This protein binds this small molecule.
Small molecule (SMILES): Cc1ncc(C)n2nc(/C=C/c3nc(-c4cn[nH]c4)nn3C)nc12

Binding-site contacts:
Ligand atom C10 contacts residue GLN280 of chain 1.C at 3.5 Å.
Ligand atom C08 contacts residue PHE283 of chain 1.C at 3.4 Å (hydrophobic).
Ligand atom N15 contacts residue MET267 of chain 1.C at 3.6 Å.
Ligand atom N06 contacts residue PHE283 of chain 1.C at 3.3 Å.
Ligand atom C20 contacts residue GLY279 of chain 1.C at 3.7 Å.
Ligand atom N16 contacts residue GLY279 of chain 1.C at 3.5 Å.
Ligand atom C17 contacts residue MET267 of chain 1.C at 3.3 Å (hydrophobic).
Ligand atom C21 contacts residue PRO266 of chain 1.C at 3.6 Å (hydrophobic).
Ligand atom N22 contacts residue GLU275 of chain 1.C at 3.6 Å.
Ligand atom C13 contacts residue GLN280 of chain 1.C at 3.4 Å.
Ligand atom C13 contacts residue TYR247 of chain 1.C at 3.1 Å (hydrophobic).
Ligand atom C14 contacts residue GLY279 of chain 1.C at 3.6 Å.
Ligand atom N18 contacts residue GLY279 of chain 1.C at 3.5 Å.
Ligand atom C24 contacts residue GLU275 of chain 1.C at 3.5 Å.
Ligand atom N23 contacts residue GLU275 of chain 1.C at 3.3 Å (salt-bridge).
Ligand atom C04 contacts residue PHE283 of chain 1.C at 3.6 Å (hydrophobic).
Ligand atom N15 contacts residue GLY279 of chain 1.C at 3.5 Å (h-bond).
Ligand atom N23 contacts residue VAL276 of chain 1.C at 3.8 Å.
Ligand atom N16 contacts residue MET267 of chain 1.C at 3.4 Å.
Ligand atom C10 contacts residue ILE246 of chain 1.C at 3.5 Å (hydrophobic).
Ligand atom N07 contacts residue PHE283 of chain 1.C at 3.2 Å.
Ligand atom C14 contacts residue TYR247 of chain 1.C at 3.2 Å (hydrophobic).
Ligand atom N18 contacts residue TYR247 of chain 1.C at 2.6 Å (h-bond).
Ligand atom C14 contacts residue MET267 of chain 1.C at 3.6 Å (hydrophobic).
Ligand atom C17 contacts residue TYR247 of chain 1.C at 3.7 Å (hydrophobic).
Ligand atom N22 contacts residue PRO266 of chain 1.C at 3.5 Å.
Ligand atom C21 contacts residue MET267 of chain 1.C at 3.6 Å (hydrophobic).
Ligand atom N23 contacts residue PRO266 of chain 1.C at 3.7 Å.
Ligand atom C12 contacts residue MET267 of chain 1.C at 3.7 Å (hydrophobic).
Ligand atom N18 contacts residue MET267 of chain 1.C at 3.4 Å.
Ligand atom C05 contacts residue PHE283 of chain 1.C at 3.5 Å (hydrophobic).
Ligand atom C04 contacts residue ILE246 of chain 1.C at 3.7 Å (hydrophobic).
Ligand atom N01 contacts residue ILE246 of chain 1.C at 3.5 Å.
Ligand atom N23 contacts residue LYS272 of chain 1.C at 3.3 Å (salt-bridge).
Ligand atom C24 contacts residue VAL276 of chain 1.C at 3.7 Å (hydrophobic).
Ligand atom C20 contacts residue MET267 of chain 1.C at 3.5 Å (hydrophobic).
Ligand atom N09 contacts residue GLN280 of chain 1.C at 3.1 Å (h-bond).
Ligand atom C03 contacts residue PHE283 of chain 1.C at 3.4 Å (hydrophobic).
Ligand atom C17 contacts residue GLY279 of chain 1.C at 3.3 Å.
Ligand atom N09 contacts residue PHE283 of chain 1.C at 3.5 Å.

Sequence of chain 1.C:
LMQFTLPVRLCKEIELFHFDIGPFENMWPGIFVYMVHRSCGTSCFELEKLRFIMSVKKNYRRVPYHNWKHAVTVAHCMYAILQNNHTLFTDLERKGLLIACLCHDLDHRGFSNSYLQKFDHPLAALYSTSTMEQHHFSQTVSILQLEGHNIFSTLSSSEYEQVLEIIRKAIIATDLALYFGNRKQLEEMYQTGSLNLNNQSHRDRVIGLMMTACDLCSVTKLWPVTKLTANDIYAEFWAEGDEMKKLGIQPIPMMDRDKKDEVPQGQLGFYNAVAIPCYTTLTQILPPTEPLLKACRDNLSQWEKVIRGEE